Binding-site contacts:
Ligand atom O5 contacts residue GLN890 of chain 1.B at 3.8 Å.
Ligand atom C3 contacts residue ASN1069 of chain 1.C at 3.8 Å.
Ligand atom C5 contacts residue ASN1069 of chain 1.C at 3.7 Å.
Ligand atom C6 contacts residue ALA701 of chain 1.C at 3.7 Å (hydrophobic).
Ligand atom C1 contacts residue ASN1069 of chain 1.C at 1.4 Å.
Ligand atom C5 contacts residue ALA701 of chain 1.C at 4.1 Å (hydrophobic).
Ligand atom C1 contacts residue GLN890 of chain 1.B at 3.6 Å.
Ligand atom C4 contacts residue ASN1069 of chain 1.C at 4.2 Å.
Ligand atom O6 contacts residue ASN1069 of chain 1.C at 4.2 Å.
Ligand atom C6 contacts residue ASN1069 of chain 1.C at 4.5 Å.
Ligand atom C2 contacts residue ASN1069 of chain 1.C at 2.5 Å.
Ligand atom O5 contacts residue ASN1069 of chain 1.C at 2.4 Å (h-bond).
Ligand atom C8 contacts residue GLU1067 of chain 1.C at 3.2 Å.
Ligand atom C7 contacts residue GLU1067 of chain 1.C at 4.5 Å.
Ligand atom N2 contacts residue ASN1069 of chain 1.C at 2.9 Å (h-bond).
Ligand atom C8 contacts residue LYS1068 of chain 1.C at 4.0 Å.
Ligand atom C7 contacts residue ASN1069 of chain 1.C at 4.0 Å.
Ligand atom O7 contacts residue ASN1069 of chain 1.C at 4.5 Å.
Ligand atom C5 contacts residue GLN890 of chain 1.B at 4.5 Å.

Sequence of chain 1.B:
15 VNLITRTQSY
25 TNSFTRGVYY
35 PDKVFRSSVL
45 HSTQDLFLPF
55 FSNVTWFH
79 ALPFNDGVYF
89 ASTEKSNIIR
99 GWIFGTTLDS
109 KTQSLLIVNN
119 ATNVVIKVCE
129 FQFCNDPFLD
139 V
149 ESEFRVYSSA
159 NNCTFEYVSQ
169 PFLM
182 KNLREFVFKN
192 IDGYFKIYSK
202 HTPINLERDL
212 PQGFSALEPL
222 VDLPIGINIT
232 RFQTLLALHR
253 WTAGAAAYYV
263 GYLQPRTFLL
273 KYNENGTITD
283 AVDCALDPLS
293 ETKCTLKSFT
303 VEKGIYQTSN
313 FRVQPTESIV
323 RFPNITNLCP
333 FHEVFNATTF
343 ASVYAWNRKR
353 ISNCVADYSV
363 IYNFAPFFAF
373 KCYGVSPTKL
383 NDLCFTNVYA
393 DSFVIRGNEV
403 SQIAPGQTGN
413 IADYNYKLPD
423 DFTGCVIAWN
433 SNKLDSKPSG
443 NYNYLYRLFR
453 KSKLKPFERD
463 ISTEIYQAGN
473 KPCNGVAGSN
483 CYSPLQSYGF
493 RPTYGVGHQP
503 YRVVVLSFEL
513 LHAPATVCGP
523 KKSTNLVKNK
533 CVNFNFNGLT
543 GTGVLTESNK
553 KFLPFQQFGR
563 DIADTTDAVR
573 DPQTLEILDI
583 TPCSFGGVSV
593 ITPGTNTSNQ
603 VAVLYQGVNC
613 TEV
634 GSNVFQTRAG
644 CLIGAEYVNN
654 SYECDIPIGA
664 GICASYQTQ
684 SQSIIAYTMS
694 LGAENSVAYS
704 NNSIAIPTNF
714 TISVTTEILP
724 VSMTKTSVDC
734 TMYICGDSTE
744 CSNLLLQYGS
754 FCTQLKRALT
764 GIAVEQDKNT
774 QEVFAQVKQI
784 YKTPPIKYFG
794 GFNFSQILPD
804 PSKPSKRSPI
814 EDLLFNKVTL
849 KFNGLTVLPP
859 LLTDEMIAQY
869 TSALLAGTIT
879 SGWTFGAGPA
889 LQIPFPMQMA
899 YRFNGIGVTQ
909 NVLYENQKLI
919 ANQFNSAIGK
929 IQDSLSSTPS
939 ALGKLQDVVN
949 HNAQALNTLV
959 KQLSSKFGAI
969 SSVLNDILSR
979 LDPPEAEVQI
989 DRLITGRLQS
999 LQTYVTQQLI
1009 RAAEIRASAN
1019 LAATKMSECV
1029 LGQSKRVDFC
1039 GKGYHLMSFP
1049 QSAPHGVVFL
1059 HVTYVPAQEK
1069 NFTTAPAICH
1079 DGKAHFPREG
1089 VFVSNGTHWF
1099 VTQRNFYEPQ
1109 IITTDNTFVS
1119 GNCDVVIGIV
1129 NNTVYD

The protein below binds the small molecule below.
Small molecule (SMILES): CC(=O)N[C@@H]1[C@@H](O)[C@H](O)[C@@H](CO)O[C@H]1O

Sequence of chain 1.C:
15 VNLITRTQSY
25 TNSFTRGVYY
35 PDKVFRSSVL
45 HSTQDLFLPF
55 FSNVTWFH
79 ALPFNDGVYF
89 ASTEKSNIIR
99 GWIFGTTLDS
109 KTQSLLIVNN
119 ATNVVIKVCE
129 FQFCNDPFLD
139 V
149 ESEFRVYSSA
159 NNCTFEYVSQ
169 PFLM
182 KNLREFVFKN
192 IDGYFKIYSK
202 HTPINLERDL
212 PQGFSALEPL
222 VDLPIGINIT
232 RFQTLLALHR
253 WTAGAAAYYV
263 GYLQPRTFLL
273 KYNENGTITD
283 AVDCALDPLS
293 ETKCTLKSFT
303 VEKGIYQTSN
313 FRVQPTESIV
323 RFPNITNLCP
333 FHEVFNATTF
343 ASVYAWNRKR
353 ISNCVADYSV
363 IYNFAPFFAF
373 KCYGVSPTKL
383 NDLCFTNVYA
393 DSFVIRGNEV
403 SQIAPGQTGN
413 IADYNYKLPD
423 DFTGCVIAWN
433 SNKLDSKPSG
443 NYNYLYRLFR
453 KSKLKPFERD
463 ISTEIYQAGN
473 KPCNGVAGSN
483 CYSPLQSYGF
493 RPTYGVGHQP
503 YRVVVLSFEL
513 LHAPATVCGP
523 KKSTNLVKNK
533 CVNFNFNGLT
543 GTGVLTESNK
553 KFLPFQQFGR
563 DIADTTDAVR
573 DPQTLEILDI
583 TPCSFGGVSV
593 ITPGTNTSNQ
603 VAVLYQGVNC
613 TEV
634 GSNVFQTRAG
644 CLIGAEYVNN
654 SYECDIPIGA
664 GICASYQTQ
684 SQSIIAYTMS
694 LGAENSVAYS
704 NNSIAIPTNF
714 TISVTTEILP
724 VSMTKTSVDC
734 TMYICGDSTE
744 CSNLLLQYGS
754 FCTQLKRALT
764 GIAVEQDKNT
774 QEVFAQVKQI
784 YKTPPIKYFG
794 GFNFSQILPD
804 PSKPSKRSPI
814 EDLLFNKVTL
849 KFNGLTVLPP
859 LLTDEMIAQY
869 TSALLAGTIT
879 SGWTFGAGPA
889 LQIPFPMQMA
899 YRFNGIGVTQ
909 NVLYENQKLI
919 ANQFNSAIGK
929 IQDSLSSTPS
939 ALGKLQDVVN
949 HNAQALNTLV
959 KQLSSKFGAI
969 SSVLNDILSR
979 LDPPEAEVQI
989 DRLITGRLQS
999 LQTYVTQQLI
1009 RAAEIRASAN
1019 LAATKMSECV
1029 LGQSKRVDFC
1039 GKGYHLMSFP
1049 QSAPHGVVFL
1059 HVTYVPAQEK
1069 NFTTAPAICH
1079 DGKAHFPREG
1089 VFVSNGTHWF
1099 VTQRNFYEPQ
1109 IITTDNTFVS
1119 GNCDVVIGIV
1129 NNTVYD